A protein and the small-molecule ligand that binds it are described below.
Small molecule (SMILES): Cn1ccc(C(=O)NC[C@@H]2CCCO2)n1

Binding-site contacts:
Ligand atom N06 contacts residue ILE281 of chain 1.A at 3.9 Å.
Ligand atom N02 contacts residue ALA278 of chain 1.A at 4.0 Å.
Ligand atom C01 contacts residue LEU232 of chain 1.A at 4.1 Å (hydrophobic).
Ligand atom C05 contacts residue MET282 of chain 1.A at 2.2 Å (hydrophobic).
Ligand atom C03 contacts residue MET235 of chain 1.A at 3.5 Å (hydrophobic).
Ligand atom N09 contacts residue PRO241 of chain 1.A at 3.5 Å.
Ligand atom C03 contacts residue ASP236 of chain 1.A at 3.1 Å.
Ligand atom C14 contacts residue MET235 of chain 1.A at 3.7 Å (hydrophobic).
Ligand atom C05 contacts residue MET235 of chain 1.A at 4.0 Å (hydrophobic).
Ligand atom C04 contacts residue PRO241 of chain 1.A at 3.7 Å (hydrophobic).
Ligand atom C01 contacts residue MET235 of chain 1.A at 4.0 Å (hydrophobic).
Ligand atom O15 contacts residue MET235 of chain 1.A at 2.9 Å.
Ligand atom C14 contacts residue MET3 of chain 1.A at 3.9 Å (hydrophobic).
Ligand atom N02 contacts residue ASP236 of chain 1.A at 3.6 Å.
Ligand atom N09 contacts residue MET282 of chain 1.A at 4.1 Å.
Ligand atom C04 contacts residue MET235 of chain 1.A at 3.6 Å (hydrophobic).
Ligand atom C03 contacts residue MET282 of chain 1.A at 2.5 Å (hydrophobic).
Ligand atom N06 contacts residue MET282 of chain 1.A at 2.9 Å.
Ligand atom N02 contacts residue ILE281 of chain 1.A at 3.2 Å.
Ligand atom C05 contacts residue PRO241 of chain 1.A at 3.8 Å (hydrophobic).
Ligand atom N06 contacts residue MET235 of chain 1.A at 3.7 Å.
Ligand atom C01 contacts residue ASP236 of chain 1.A at 3.3 Å.
Ligand atom C13 contacts residue ILE275 of chain 1.A at 4.0 Å (hydrophobic).
Ligand atom C10 contacts residue PRO241 of chain 1.A at 4.1 Å (hydrophobic).
Ligand atom C07 contacts residue MET282 of chain 1.A at 2.8 Å (hydrophobic).
Ligand atom C07 contacts residue PRO241 of chain 1.A at 3.5 Å (hydrophobic).
Ligand atom C07 contacts residue MET235 of chain 1.A at 3.9 Å (hydrophobic).
Ligand atom C03 contacts residue ILE281 of chain 1.A at 3.7 Å (hydrophobic).
Ligand atom N02 contacts residue MET235 of chain 1.A at 3.8 Å.
Ligand atom C04 contacts residue MET282 of chain 1.A at 1.8 Å (hydrophobic).
Ligand atom N09 contacts residue MET235 of chain 1.A at 2.9 Å.
Ligand atom C10 contacts residue MET235 of chain 1.A at 3.7 Å (hydrophobic).
Ligand atom C01 contacts residue ALA278 of chain 1.A at 4.0 Å (hydrophobic).
Ligand atom N06 contacts residue ALA278 of chain 1.A at 3.5 Å.
Ligand atom O08 contacts residue MET282 of chain 1.A at 2.6 Å.
Ligand atom C11 contacts residue MET235 of chain 1.A at 3.8 Å (hydrophobic).
Ligand atom C01 contacts residue ILE281 of chain 1.A at 2.7 Å (hydrophobic).
Ligand atom O08 contacts residue PRO241 of chain 1.A at 3.8 Å.
Ligand atom N02 contacts residue MET282 of chain 1.A at 3.0 Å.
Ligand atom C13 contacts residue ALA278 of chain 1.A at 3.8 Å (hydrophobic).

Sequence of chain 1.A:
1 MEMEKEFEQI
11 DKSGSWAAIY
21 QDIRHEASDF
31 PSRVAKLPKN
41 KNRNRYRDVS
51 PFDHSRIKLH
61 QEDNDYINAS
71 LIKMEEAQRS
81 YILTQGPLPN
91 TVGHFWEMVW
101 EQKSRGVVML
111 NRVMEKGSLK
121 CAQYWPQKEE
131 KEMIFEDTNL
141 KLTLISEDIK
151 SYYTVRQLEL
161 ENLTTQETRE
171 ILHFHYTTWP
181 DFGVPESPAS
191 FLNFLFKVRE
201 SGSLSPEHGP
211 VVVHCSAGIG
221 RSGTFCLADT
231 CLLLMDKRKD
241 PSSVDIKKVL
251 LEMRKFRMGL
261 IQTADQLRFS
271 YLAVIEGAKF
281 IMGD